Sequence of chain 3.A:
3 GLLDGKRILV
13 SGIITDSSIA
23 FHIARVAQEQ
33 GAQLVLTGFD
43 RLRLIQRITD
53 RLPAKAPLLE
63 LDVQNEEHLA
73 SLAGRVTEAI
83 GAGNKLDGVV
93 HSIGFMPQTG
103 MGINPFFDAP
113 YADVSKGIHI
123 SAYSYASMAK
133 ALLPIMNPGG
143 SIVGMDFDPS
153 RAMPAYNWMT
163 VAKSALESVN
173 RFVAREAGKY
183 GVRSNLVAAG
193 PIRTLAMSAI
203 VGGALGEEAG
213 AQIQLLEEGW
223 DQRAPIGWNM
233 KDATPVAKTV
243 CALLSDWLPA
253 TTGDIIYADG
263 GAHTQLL

A small-molecule ligand and the protein it binds are described below.
Small molecule (SMILES): CCOC(=O)[C@@H]1CCc2nc(C)sc2C1

Binding-site contacts:
Ligand atom C07 contacts residue NAD1 of chain 3.C at 4.0 Å.
Ligand atom C04 contacts residue MET98 of chain 3.A at 4.4 Å (hydrophobic).
Ligand atom C14 contacts residue MET199 of chain 3.A at 4.0 Å (hydrophobic).
Ligand atom C12 contacts residue NAD1 of chain 3.C at 3.7 Å.
Ligand atom C01 contacts residue MET103 of chain 3.A at 3.6 Å (hydrophobic).
Ligand atom O05 contacts residue MET98 of chain 3.A at 3.3 Å (h-bond).
Ligand atom C08 contacts residue MET161 of chain 3.A at 3.8 Å (hydrophobic).
Ligand atom C06 contacts residue ALA198 of chain 3.A at 4.3 Å (hydrophobic).
Ligand atom C12 contacts residue LYS165 of chain 3.A at 4.3 Å.
Ligand atom O03 contacts residue ILE202 of chain 3.A at 4.2 Å.
Ligand atom O03 contacts residue MET103 of chain 3.A at 3.7 Å.
Ligand atom C04 contacts residue MET161 of chain 3.A at 4.3 Å (hydrophobic).
Ligand atom C08 contacts residue GLY96 of chain 3.A at 3.5 Å.
Ligand atom C09 contacts residue NAD1 of chain 3.C at 3.5 Å.
Ligand atom C02 contacts residue MET98 of chain 3.A at 3.0 Å (hydrophobic).
Ligand atom O05 contacts residue MET161 of chain 3.A at 3.6 Å.
Ligand atom N10 contacts residue NAD1 of chain 3.C at 2.6 Å (h-bond).
Ligand atom C04 contacts residue MET103 of chain 3.A at 4.4 Å (hydrophobic).
Ligand atom C11 contacts residue NAD1 of chain 3.C at 3.5 Å.
Ligand atom C12 contacts residue MET161 of chain 3.A at 4.1 Å (hydrophobic).
Ligand atom C02 contacts residue MET103 of chain 3.A at 3.5 Å (hydrophobic).
Ligand atom O05 contacts residue PHE97 of chain 3.A at 3.3 Å.
Ligand atom C09 contacts residue MET161 of chain 3.A at 3.8 Å (hydrophobic).
Ligand atom S13 contacts residue TYR158 of chain 3.A at 4.1 Å.
Ligand atom C14 contacts residue MET161 of chain 3.A at 4.4 Å (hydrophobic).
Ligand atom S13 contacts residue MET199 of chain 3.A at 3.5 Å (h-bond).
Ligand atom S13 contacts residue MET103 of chain 3.A at 4.2 Å.
Ligand atom O05 contacts residue GLY96 of chain 3.A at 4.0 Å.
Ligand atom N10 contacts residue MET161 of chain 3.A at 3.7 Å.
Ligand atom C12 contacts residue TYR158 of chain 3.A at 4.4 Å (hydrophobic).
Ligand atom C01 contacts residue ILE202 of chain 3.A at 4.1 Å (hydrophobic).
Ligand atom C15 contacts residue MET199 of chain 3.A at 3.7 Å (hydrophobic).
Ligand atom C01 contacts residue LEU207 of chain 3.A at 3.6 Å (hydrophobic).
Ligand atom O03 contacts residue MET98 of chain 3.A at 4.4 Å.
Ligand atom C07 contacts residue GLY96 of chain 3.A at 3.7 Å.
Ligand atom C01 contacts residue MET98 of chain 3.A at 3.6 Å (hydrophobic).
Ligand atom C12 contacts residue PHE149 of chain 3.A at 3.6 Å (hydrophobic).
Ligand atom C08 contacts residue PHE97 of chain 3.A at 4.2 Å (hydrophobic).
Ligand atom C11 contacts residue MET161 of chain 3.A at 4.1 Å (hydrophobic).
Ligand atom C08 contacts residue NAD1 of chain 3.C at 3.7 Å.